Binding-site contacts:
Ligand atom O2 contacts residue CYS81 of chain 1.B at 3.1 Å (h-bond).
Ligand atom C4 contacts residue CYS81 of chain 1.B at 2.8 Å (hydrophobic).
Ligand atom C1 contacts residue CYS81 of chain 1.B at 4.0 Å (hydrophobic).
Ligand atom C2 contacts residue CYS81 of chain 1.B at 2.9 Å (hydrophobic).
Ligand atom C3 contacts residue CYS81 of chain 1.B at 1.7 Å (hydrophobic).
Ligand atom C6 contacts residue ILE78 of chain 1.B at 4.2 Å (hydrophobic).
Ligand atom C2 contacts residue LYS77 of chain 1.B at 4.0 Å.
Ligand atom C6 contacts residue LYS77 of chain 1.B at 4.1 Å.
Ligand atom C1 contacts residue LYS77 of chain 1.B at 3.5 Å.
Ligand atom N1 contacts residue LYS77 of chain 1.B at 4.1 Å.
Ligand atom N1 contacts residue CYS81 of chain 1.B at 3.9 Å.
Ligand atom O2 contacts residue TYR114 of chain 1.B at 3.5 Å.
Ligand atom O1 contacts residue LYS77 of chain 1.B at 3.3 Å.
Ligand atom C3 contacts residue LYS77 of chain 1.B at 4.0 Å.

Sequence of chain 1.B:
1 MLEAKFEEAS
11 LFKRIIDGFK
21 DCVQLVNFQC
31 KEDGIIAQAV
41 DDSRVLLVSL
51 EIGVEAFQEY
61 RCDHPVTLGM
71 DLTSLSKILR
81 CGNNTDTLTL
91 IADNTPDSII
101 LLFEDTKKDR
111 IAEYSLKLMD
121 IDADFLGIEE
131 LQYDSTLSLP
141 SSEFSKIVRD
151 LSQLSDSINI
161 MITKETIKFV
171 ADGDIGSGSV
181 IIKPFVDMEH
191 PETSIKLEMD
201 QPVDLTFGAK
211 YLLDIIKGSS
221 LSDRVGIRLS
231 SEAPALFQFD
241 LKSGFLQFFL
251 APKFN

This protein binds this small molecule.
Small molecule (SMILES): CCN1C(=O)C=CC1=O